The small molecule below binds the protein below.
Small molecule (SMILES): O=P(O)(O)OC[C@H]1O[C@H](O[P](=O)(O)OP(=O)(O)O)[C@H](O)[C@@H]1O

Sequence of chain 1.D:
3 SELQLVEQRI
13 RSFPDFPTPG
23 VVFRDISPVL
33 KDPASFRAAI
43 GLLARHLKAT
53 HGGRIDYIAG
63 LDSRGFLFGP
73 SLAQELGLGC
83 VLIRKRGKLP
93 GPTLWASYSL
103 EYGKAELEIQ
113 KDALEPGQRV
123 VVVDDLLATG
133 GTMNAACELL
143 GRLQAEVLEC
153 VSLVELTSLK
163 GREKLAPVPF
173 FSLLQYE

Sequence of chain 1.A:
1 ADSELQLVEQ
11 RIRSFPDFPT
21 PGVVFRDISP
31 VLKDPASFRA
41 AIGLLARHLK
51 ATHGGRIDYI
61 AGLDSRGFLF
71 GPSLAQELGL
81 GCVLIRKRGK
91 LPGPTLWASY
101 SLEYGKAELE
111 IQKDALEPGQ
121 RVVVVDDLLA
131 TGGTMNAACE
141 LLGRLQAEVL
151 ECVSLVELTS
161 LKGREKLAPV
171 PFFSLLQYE

Binding-site contacts:
Ligand atom PA contacts residue MG1 of chain 1.N at 3.4 Å.
Ligand atom C4 contacts residue THR134 of chain 1.D at 3.4 Å.
Ligand atom O2B contacts residue ARG86 of chain 1.A at 3.1 Å (salt-bridge).
Ligand atom O3B contacts residue ARG66 of chain 1.D at 3.2 Å (salt-bridge).
Ligand atom O3A contacts residue MG1 of chain 1.N at 3.3 Å.
Ligand atom O1B contacts residue SER65 of chain 1.D at 3.1 Å.
Ligand atom C3 contacts residue MG1 of chain 1.N at 3.0 Å.
Ligand atom O1P contacts residue GLU103 of chain 1.D at 2.8 Å (salt-bridge).
Ligand atom C2 contacts residue MG1 of chain 1.N at 2.7 Å.
Ligand atom O1B contacts residue ARG86 of chain 1.A at 2.6 Å (salt-bridge).
Ligand atom C1 contacts residue ADE1 of chain 1.P at 3.3 Å.
Ligand atom C3 contacts residue ASP126 of chain 1.D at 3.2 Å.
Ligand atom O2P contacts residue THR134 of chain 1.D at 2.5 Å (h-bond).
Ligand atom O4 contacts residue ADE1 of chain 1.P at 3.2 Å (h-bond).
Ligand atom C2 contacts residue ASP127 of chain 1.D at 3.4 Å.
Ligand atom O1A contacts residue ARG66 of chain 1.D at 3.4 Å (salt-bridge).
Ligand atom O2P contacts residue LEU102 of chain 1.D at 3.3 Å.
Ligand atom O2P contacts residue GLY133 of chain 1.D at 3.5 Å (h-bond).
Ligand atom O3P contacts residue GLY132 of chain 1.D at 2.9 Å (h-bond).
Ligand atom O3A contacts residue LYS87 of chain 1.D at 3.4 Å (salt-bridge).
Ligand atom O3B contacts residue SER65 of chain 1.D at 3.2 Å (h-bond).
Ligand atom PB contacts residue MG1 of chain 1.N at 3.2 Å.
Ligand atom O2 contacts residue ASP127 of chain 1.D at 2.8 Å (salt-bridge).
Ligand atom O2 contacts residue ARG66 of chain 1.D at 3.3 Å.
Ligand atom O3P contacts residue ALA130 of chain 1.D at 2.8 Å (h-bond).
Ligand atom O3 contacts residue MG1 of chain 1.N at 2.2 Å.
Ligand atom O3B contacts residue MG1 of chain 1.N at 2.0 Å.
Ligand atom O1P contacts residue ALA130 of chain 1.D at 3.4 Å.
Ligand atom C1 contacts residue MG1 of chain 1.N at 3.0 Å.
Ligand atom O2 contacts residue MG1 of chain 1.N at 2.0 Å.
Ligand atom O1P contacts residue LEU102 of chain 1.D at 3.4 Å.
Ligand atom O1 contacts residue MG1 of chain 1.N at 2.2 Å.
Ligand atom O3 contacts residue ASP126 of chain 1.D at 2.4 Å (salt-bridge).
Ligand atom C1 contacts residue ARG66 of chain 1.D at 3.3 Å.
Ligand atom O2A contacts residue LYS87 of chain 1.D at 3.4 Å (salt-bridge).
Ligand atom O2B contacts residue ARG66 of chain 1.D at 2.8 Å (salt-bridge).
Ligand atom O5 contacts residue ADE1 of chain 1.P at 3.3 Å.
Ligand atom O1P contacts residue THR131 of chain 1.D at 2.6 Å (h-bond).
Ligand atom O1A contacts residue TYR104 of chain 1.D at 2.6 Å (h-bond).
Ligand atom O3P contacts residue THR131 of chain 1.D at 3.1 Å (h-bond).